The small molecule below binds the protein below.
Small molecule (SMILES): Cc1cccc(C(=O)[SeH])c1

Binding-site contacts:
Ligand atom C1 contacts residue LYS227 of chain 1.A at 3.7 Å.
Ligand atom C6 contacts residue ASP164 of chain 1.A at 4.0 Å.
Ligand atom SE contacts residue LYS227 of chain 1.A at 4.0 Å.
Ligand atom C2 contacts residue ASP164 of chain 1.A at 4.0 Å.
Ligand atom C5 contacts residue LYS227 of chain 1.A at 3.7 Å.
Ligand atom C4 contacts residue LYS227 of chain 1.A at 4.1 Å.
Ligand atom C contacts residue LYS224 of chain 1.A at 3.9 Å.
Ligand atom C4 contacts residue ASP164 of chain 1.A at 3.8 Å.
Ligand atom C5 contacts residue ASP164 of chain 1.A at 3.6 Å.
Ligand atom C6 contacts residue LEU228 of chain 1.A at 3.6 Å (hydrophobic).
Ligand atom C7 contacts residue LYS227 of chain 1.A at 3.8 Å.
Ligand atom C6 contacts residue LEU163 of chain 1.A at 3.5 Å (hydrophobic).
Ligand atom O contacts residue VAL160 of chain 1.A at 4.3 Å.
Ligand atom O contacts residue LYS224 of chain 1.A at 3.3 Å.
Ligand atom C4 contacts residue LYS167 of chain 1.A at 4.1 Å.
Ligand atom C5 contacts residue LEU163 of chain 1.A at 4.2 Å (hydrophobic).
Ligand atom C6 contacts residue LYS224 of chain 1.A at 4.3 Å.
Ligand atom C7 contacts residue LYS224 of chain 1.A at 4.3 Å.
Ligand atom C1 contacts residue ASP164 of chain 1.A at 4.0 Å.
Ligand atom C7 contacts residue LEU163 of chain 1.A at 4.3 Å (hydrophobic).
Ligand atom C7 contacts residue ASP164 of chain 1.A at 3.9 Å.
Ligand atom C6 contacts residue LYS227 of chain 1.A at 3.6 Å.
Ligand atom C3 contacts residue ASP164 of chain 1.A at 4.0 Å.
Ligand atom SE contacts residue LYS224 of chain 1.A at 4.0 Å.
Ligand atom C contacts residue LYS227 of chain 1.A at 3.9 Å.
Ligand atom C2 contacts residue LYS227 of chain 1.A at 4.0 Å.
Ligand atom C6 contacts residue LYS167 of chain 1.A at 4.2 Å.

Sequence of chain 1.A:
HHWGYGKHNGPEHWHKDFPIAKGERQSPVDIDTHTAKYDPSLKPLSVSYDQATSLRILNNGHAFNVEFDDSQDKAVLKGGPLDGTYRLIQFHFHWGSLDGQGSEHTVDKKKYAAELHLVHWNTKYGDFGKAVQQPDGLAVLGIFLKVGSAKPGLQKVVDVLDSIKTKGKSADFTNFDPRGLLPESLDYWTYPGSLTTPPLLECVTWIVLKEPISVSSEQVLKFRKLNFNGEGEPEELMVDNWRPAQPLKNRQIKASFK